A protein and the small-molecule ligand that binds it are described below.
Small molecule (SMILES): O=P(O)(O)OC[C@H]1O[C@](O)(CO)[C@@H](O)[C@@H]1O

Sequence of chain 1.A:
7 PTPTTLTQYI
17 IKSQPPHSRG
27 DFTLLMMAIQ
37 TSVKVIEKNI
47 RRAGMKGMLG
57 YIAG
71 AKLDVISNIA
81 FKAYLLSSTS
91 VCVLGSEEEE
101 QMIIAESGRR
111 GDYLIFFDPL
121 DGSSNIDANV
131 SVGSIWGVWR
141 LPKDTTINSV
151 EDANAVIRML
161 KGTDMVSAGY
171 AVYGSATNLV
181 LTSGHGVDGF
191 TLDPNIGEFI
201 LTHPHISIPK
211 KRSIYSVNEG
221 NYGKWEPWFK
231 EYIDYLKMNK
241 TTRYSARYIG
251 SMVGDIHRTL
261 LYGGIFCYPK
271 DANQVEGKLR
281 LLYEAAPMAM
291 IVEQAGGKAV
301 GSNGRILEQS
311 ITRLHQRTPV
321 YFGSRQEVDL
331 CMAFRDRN

Sequence of chain 1.B:
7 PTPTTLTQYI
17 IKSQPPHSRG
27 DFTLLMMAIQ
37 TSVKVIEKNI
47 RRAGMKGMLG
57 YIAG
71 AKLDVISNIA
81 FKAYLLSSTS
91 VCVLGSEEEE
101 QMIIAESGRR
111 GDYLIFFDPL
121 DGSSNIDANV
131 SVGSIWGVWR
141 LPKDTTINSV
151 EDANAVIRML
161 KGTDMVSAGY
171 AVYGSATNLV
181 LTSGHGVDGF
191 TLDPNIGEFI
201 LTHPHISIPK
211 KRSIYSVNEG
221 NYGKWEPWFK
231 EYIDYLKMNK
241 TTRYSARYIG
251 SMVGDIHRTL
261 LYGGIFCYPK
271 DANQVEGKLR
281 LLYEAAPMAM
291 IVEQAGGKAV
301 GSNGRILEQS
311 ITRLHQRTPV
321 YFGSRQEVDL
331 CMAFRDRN

Binding-site contacts:
Ligand atom C5 contacts residue LYS278 of chain 1.A at 3.6 Å.
Ligand atom O4 contacts residue PHE266 of chain 1.A at 3.8 Å.
Ligand atom P contacts residue TYR248 of chain 1.A at 3.8 Å.
Ligand atom P contacts residue ARG247 of chain 1.B at 3.8 Å.
Ligand atom P contacts residue TYR268 of chain 1.A at 3.9 Å.
Ligand atom O4 contacts residue MET252 of chain 1.A at 3.5 Å (h-bond).
Ligand atom O3P contacts residue ASN218 of chain 1.A at 4.0 Å.
Ligand atom O6 contacts residue TYR248 of chain 1.A at 3.7 Å.
Ligand atom O3P contacts residue LYS278 of chain 1.A at 3.9 Å.
Ligand atom C2 contacts residue ASP121 of chain 1.A at 4.0 Å.
Ligand atom C3 contacts residue MET252 of chain 1.A at 3.6 Å (hydrophobic).
Ligand atom C1 contacts residue GLU284 of chain 1.A at 3.5 Å.
Ligand atom C3 contacts residue ASP121 of chain 1.A at 3.5 Å.
Ligand atom O2P contacts residue TYR268 of chain 1.A at 3.9 Å.
Ligand atom C1 contacts residue ASP121 of chain 1.A at 4.0 Å.
Ligand atom O2 contacts residue GLY122 of chain 1.A at 3.5 Å (h-bond).
Ligand atom P contacts residue ASN218 of chain 1.A at 3.9 Å.
Ligand atom C6 contacts residue LYS278 of chain 1.A at 3.7 Å.
Ligand atom O1 contacts residue LYS278 of chain 1.A at 3.4 Å (salt-bridge).
Ligand atom C6 contacts residue GLY250 of chain 1.A at 3.7 Å.
Ligand atom O3 contacts residue GLY122 of chain 1.A at 3.6 Å (h-bond).
Ligand atom O3 contacts residue MET252 of chain 1.A at 2.8 Å (h-bond).
Ligand atom O3 contacts residue SER251 of chain 1.A at 3.5 Å.
Ligand atom C4 contacts residue MET252 of chain 1.A at 3.7 Å (hydrophobic).
Ligand atom O6 contacts residue TYR268 of chain 1.A at 3.5 Å.
Ligand atom O3P contacts residue TYR268 of chain 1.A at 2.7 Å (h-bond).
Ligand atom C2 contacts residue LYS278 of chain 1.A at 3.9 Å.
Ligand atom C6 contacts residue TYR248 of chain 1.A at 3.5 Å (hydrophobic).
Ligand atom O3 contacts residue GLY250 of chain 1.A at 4.0 Å.
Ligand atom O5 contacts residue LYS278 of chain 1.A at 2.8 Å (salt-bridge).
Ligand atom O2 contacts residue ASP121 of chain 1.A at 4.0 Å.
Ligand atom O6 contacts residue LYS278 of chain 1.A at 3.0 Å (salt-bridge).
Ligand atom P contacts residue LYS278 of chain 1.A at 4.0 Å.
Ligand atom O2P contacts residue TYR248 of chain 1.A at 2.6 Å (h-bond).
Ligand atom C4 contacts residue GLY250 of chain 1.A at 3.6 Å.
Ligand atom O1P contacts residue ARG247 of chain 1.B at 2.8 Å (salt-bridge).
Ligand atom O4 contacts residue TYR248 of chain 1.A at 3.9 Å.
Ligand atom O2P contacts residue ARG247 of chain 1.B at 3.3 Å (salt-bridge).
Ligand atom O2P contacts residue ASN218 of chain 1.A at 3.2 Å (h-bond).
Ligand atom O3 contacts residue ASP121 of chain 1.A at 2.7 Å (salt-bridge).